Sequence of chain 1.C:
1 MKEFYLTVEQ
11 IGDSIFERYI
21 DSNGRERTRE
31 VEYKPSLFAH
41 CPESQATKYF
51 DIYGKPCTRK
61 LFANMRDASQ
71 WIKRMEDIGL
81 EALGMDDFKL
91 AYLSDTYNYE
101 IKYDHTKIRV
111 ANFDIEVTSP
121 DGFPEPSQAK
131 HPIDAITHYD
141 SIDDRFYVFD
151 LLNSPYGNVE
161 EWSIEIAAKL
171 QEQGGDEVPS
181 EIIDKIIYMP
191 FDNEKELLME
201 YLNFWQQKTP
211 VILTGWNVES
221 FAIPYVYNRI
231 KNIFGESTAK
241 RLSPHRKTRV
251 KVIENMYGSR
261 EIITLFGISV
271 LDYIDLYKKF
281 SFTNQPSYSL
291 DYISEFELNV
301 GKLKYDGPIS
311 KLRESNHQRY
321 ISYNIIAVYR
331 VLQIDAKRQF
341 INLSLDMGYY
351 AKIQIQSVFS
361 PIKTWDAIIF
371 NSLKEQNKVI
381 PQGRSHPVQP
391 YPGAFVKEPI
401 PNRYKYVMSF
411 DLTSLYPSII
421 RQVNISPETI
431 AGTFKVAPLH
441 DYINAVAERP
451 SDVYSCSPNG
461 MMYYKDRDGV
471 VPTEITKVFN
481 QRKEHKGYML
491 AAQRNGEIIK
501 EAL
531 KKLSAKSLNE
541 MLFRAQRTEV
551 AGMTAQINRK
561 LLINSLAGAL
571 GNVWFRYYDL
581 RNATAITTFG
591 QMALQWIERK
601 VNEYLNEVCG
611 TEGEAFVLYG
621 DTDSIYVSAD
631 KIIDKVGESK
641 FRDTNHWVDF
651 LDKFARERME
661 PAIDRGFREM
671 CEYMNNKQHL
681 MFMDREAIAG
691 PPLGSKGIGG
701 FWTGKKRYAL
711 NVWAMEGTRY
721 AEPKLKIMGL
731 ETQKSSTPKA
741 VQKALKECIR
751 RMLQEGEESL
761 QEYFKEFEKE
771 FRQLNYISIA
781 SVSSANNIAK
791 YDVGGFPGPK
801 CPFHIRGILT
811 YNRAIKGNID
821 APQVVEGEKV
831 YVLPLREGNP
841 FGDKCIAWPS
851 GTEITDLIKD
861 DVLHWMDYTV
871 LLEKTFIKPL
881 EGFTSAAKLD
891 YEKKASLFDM

The small molecule below binds the protein below.
Small molecule (SMILES): Nc1nc2c(ncn2[C@H]2C[C@H](O)[C@@H](CO[P](=O)(O)N[P](=O)(O)OP(=O)(O)O)O2)c(=O)[nH]1

Binding-site contacts:
Ligand atom N7 contacts residue PHE370 of chain 1.C at 3.5 Å.
Ligand atom N2 contacts residue LYS378 of chain 1.C at 3.1 Å (salt-bridge).
Ligand atom N2 contacts residue LYS374 of chain 1.C at 3.5 Å.
Ligand atom O6 contacts residue GLY84 of chain 1.C at 3.8 Å.
Ligand atom O1A contacts residue TYR49 of chain 1.C at 3.0 Å (h-bond).
Ligand atom C2' contacts residue ASP95 of chain 1.C at 3.4 Å.
Ligand atom C4' contacts residue SER36 of chain 1.C at 3.8 Å.
Ligand atom O6 contacts residue VAL379 of chain 1.C at 3.8 Å.
Ligand atom O3' contacts residue TYR33 of chain 1.C at 3.5 Å (h-bond).
Ligand atom PA contacts residue TYR49 of chain 1.C at 3.3 Å.
Ligand atom O3B contacts residue LYS48 of chain 1.C at 3.1 Å (salt-bridge).
Ligand atom O2G contacts residue LYS48 of chain 1.C at 3.8 Å.
Ligand atom O1A contacts residue ASN377 of chain 1.C at 3.6 Å.
Ligand atom N7 contacts residue GLY84 of chain 1.C at 3.6 Å.
Ligand atom N7 contacts residue MET85 of chain 1.C at 3.0 Å (h-bond).
Ligand atom C5' contacts residue ARG59 of chain 1.C at 3.5 Å.
Ligand atom O3G contacts residue LYS48 of chain 1.C at 3.0 Å (salt-bridge).
Ligand atom C4' contacts residue ARG59 of chain 1.C at 3.8 Å.
Ligand atom O4' contacts residue SER36 of chain 1.C at 3.5 Å.
Ligand atom N3A contacts residue TYR49 of chain 1.C at 2.8 Å (h-bond).
Ligand atom C8 contacts residue MET85 of chain 1.C at 3.8 Å (hydrophobic).
Ligand atom C6 contacts residue PHE370 of chain 1.C at 3.5 Å (hydrophobic).
Ligand atom C4 contacts residue PHE38 of chain 1.C at 3.4 Å (hydrophobic).
Ligand atom O6 contacts residue PHE370 of chain 1.C at 3.7 Å.
Ligand atom C8 contacts residue SER36 of chain 1.C at 3.3 Å.
Ligand atom O3' contacts residue ASP95 of chain 1.C at 2.4 Å (salt-bridge).
Ligand atom C2 contacts residue LYS378 of chain 1.C at 3.5 Å.
Ligand atom O5' contacts residue TYR49 of chain 1.C at 3.8 Å.
Ligand atom O2G contacts residue TYR49 of chain 1.C at 3.1 Å (h-bond).
Ligand atom C5 contacts residue PHE370 of chain 1.C at 3.4 Å (hydrophobic).
Ligand atom N1 contacts residue VAL379 of chain 1.C at 3.8 Å.
Ligand atom C5 contacts residue PHE38 of chain 1.C at 3.6 Å (hydrophobic).
Ligand atom C5' contacts residue TYR49 of chain 1.C at 3.7 Å (hydrophobic).
Ligand atom O2G contacts residue ARG59 of chain 1.C at 3.5 Å (salt-bridge).
Ligand atom N3 contacts residue PHE38 of chain 1.C at 3.7 Å.
Ligand atom C3' contacts residue ASP95 of chain 1.C at 3.2 Å.
Ligand atom N1 contacts residue LYS378 of chain 1.C at 2.9 Å (salt-bridge).
Ligand atom PG contacts residue LYS48 of chain 1.C at 3.5 Å.
Ligand atom O6 contacts residue ILE380 of chain 1.C at 3.2 Å (h-bond).
Ligand atom N9 contacts residue PHE38 of chain 1.C at 3.8 Å.